This protein binds this small molecule.
Small molecule (SMILES): CC(=O)N[C@H]1[C@H](O[C@H]2[C@H](O)[C@@H](NC(C)=O)CO[C@@H]2CO)O[C@H](CO)[C@@H](O)[C@@H]1O

Binding-site contacts:
Ligand atom C7 contacts residue ASN19 of chain 43.T at 3.6 Å.
Ligand atom C8 contacts residue ASN19 of chain 43.T at 4.3 Å.
Ligand atom N2 contacts residue ASN19 of chain 43.T at 3.1 Å (h-bond).
Ligand atom O7 contacts residue ASN19 of chain 43.T at 4.1 Å.
Ligand atom C3 contacts residue ASN19 of chain 43.T at 4.1 Å.
Ligand atom C5 contacts residue ASN19 of chain 43.T at 3.8 Å.
Ligand atom C2 contacts residue ASN19 of chain 43.T at 3.0 Å.
Ligand atom C1 contacts residue ASN19 of chain 43.T at 1.7 Å.
Ligand atom O5 contacts residue ASN19 of chain 43.T at 2.8 Å (h-bond).

Sequence of chain 43.T:
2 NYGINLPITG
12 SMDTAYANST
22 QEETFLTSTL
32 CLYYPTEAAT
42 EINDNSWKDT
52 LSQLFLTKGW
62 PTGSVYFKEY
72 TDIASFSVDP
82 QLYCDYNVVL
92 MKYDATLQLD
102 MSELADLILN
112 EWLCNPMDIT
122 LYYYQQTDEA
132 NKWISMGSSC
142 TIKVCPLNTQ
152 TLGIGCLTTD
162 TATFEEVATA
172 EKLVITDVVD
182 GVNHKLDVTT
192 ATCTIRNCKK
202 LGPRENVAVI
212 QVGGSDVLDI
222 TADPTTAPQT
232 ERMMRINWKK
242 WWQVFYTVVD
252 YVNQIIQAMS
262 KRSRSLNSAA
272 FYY